Sequence of chain 1.A:
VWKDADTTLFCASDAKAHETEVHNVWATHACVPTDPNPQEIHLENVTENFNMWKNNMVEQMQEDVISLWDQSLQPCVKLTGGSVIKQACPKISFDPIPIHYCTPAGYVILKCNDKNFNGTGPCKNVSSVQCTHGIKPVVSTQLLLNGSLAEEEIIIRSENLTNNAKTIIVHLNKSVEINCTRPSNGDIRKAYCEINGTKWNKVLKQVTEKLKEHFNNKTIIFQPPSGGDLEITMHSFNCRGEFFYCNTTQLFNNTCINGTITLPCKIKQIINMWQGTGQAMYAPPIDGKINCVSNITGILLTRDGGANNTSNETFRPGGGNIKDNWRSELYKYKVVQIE

Binding-site contacts:
Ligand atom O7 contacts residue THR255 of chain 1.A at 4.0 Å.
Ligand atom O5 contacts residue ASN259 of chain 1.A at 2.4 Å (h-bond).
Ligand atom C3 contacts residue ASN259 of chain 1.A at 3.6 Å.
Ligand atom C5 contacts residue ASN259 of chain 1.A at 3.6 Å.
Ligand atom C6 contacts residue THR261 of chain 1.A at 4.0 Å.
Ligand atom O5 contacts residue THR261 of chain 1.A at 3.0 Å (h-bond).
Ligand atom C1 contacts residue ASN259 of chain 1.A at 1.4 Å.
Ligand atom C5 contacts residue CYS262 of chain 1.A at 4.5 Å (hydrophobic).
Ligand atom C8 contacts residue ASN259 of chain 1.A at 3.3 Å.
Ligand atom C8 contacts residue GLN256 of chain 1.A at 3.7 Å.
Ligand atom C1 contacts residue THR261 of chain 1.A at 3.2 Å.
Ligand atom C8 contacts residue THR255 of chain 1.A at 4.1 Å.
Ligand atom C5 contacts residue THR261 of chain 1.A at 3.5 Å.
Ligand atom C1 contacts residue CYS262 of chain 1.A at 4.2 Å (hydrophobic).
Ligand atom C4 contacts residue ASN259 of chain 1.A at 4.1 Å.
Ligand atom N2 contacts residue ASN259 of chain 1.A at 2.8 Å (h-bond).
Ligand atom C7 contacts residue ASN259 of chain 1.A at 3.5 Å.
Ligand atom C2 contacts residue ASN259 of chain 1.A at 2.2 Å.
Ligand atom C6 contacts residue CYS262 of chain 1.A at 4.3 Å (hydrophobic).
Ligand atom O5 contacts residue CYS262 of chain 1.A at 3.4 Å (h-bond).

The protein below binds the small molecule below.
Small molecule (SMILES): CC(=O)N[C@@H]1[C@@H](O)[C@H](O)[C@@H](CO)O[C@H]1O